Sequence of chain 1.M:
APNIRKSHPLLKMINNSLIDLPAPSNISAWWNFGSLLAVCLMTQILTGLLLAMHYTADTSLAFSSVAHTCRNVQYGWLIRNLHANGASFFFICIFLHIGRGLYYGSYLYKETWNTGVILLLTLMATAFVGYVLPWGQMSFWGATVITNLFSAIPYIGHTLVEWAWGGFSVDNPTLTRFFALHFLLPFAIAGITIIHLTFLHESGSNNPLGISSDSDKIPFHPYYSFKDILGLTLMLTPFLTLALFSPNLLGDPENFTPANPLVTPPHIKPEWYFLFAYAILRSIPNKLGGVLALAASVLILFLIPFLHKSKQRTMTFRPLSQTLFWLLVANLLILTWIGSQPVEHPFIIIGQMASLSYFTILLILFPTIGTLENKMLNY

Binding-site contacts:
Ligand atom C1 contacts residue PHE221 of chain 1.M at 3.3 Å (hydrophobic).
Ligand atom CM3 contacts residue LEU22 of chain 1.M at 3.4 Å (hydrophobic).
Ligand atom C4 contacts residue LEU22 of chain 1.M at 3.8 Å (hydrophobic).
Ligand atom C7 contacts residue SER36 of chain 1.M at 4.0 Å.
Ligand atom O2 contacts residue ILE28 of chain 1.M at 4.0 Å.
Ligand atom CM2 contacts residue ILE28 of chain 1.M at 3.6 Å (hydrophobic).
Ligand atom C4 contacts residue LEU201 of chain 1.M at 3.9 Å (hydrophobic).
Ligand atom CM2 contacts residue TYR225 of chain 1.M at 3.8 Å (hydrophobic).
Ligand atom C4 contacts residue HIS202 of chain 1.M at 3.7 Å.
Ligand atom O3 contacts residue SER206 of chain 1.M at 2.6 Å (h-bond).
Ligand atom CM3 contacts residue SER206 of chain 1.M at 3.1 Å.
Ligand atom C3 contacts residue SER206 of chain 1.M at 3.8 Å.
Ligand atom O3 contacts residue LEU201 of chain 1.M at 3.9 Å.
Ligand atom O1 contacts residue ASP229 of chain 1.M at 3.0 Å (salt-bridge).
Ligand atom C7 contacts residue PHE221 of chain 1.M at 4.0 Å (hydrophobic).
Ligand atom C3 contacts residue HEM1 of chain 1.JA at 4.0 Å.
Ligand atom C9 contacts residue LEU19 of chain 1.M at 3.8 Å (hydrophobic).
Ligand atom CM2 contacts residue PHE221 of chain 1.M at 3.5 Å (hydrophobic).
Ligand atom CM5 contacts residue LEU198 of chain 1.M at 3.4 Å (hydrophobic).
Ligand atom C1 contacts residue HEM1 of chain 1.JA at 4.0 Å.
Ligand atom O4 contacts residue LEU22 of chain 1.M at 3.8 Å.
Ligand atom O4 contacts residue HIS202 of chain 1.M at 2.6 Å (h-bond).
Ligand atom C11 contacts residue ALA39 of chain 1.M at 3.9 Å (hydrophobic).
Ligand atom C2 contacts residue PHE221 of chain 1.M at 4.0 Å (hydrophobic).
Ligand atom O1 contacts residue PHE221 of chain 1.M at 3.0 Å.
Ligand atom C6 contacts residue PHE221 of chain 1.M at 3.8 Å (hydrophobic).
Ligand atom C2 contacts residue HEM1 of chain 1.JA at 3.9 Å.
Ligand atom C7 contacts residue LEU19 of chain 1.M at 3.9 Å (hydrophobic).
Ligand atom C8 contacts residue LEU19 of chain 1.M at 3.9 Å (hydrophobic).
Ligand atom O4 contacts residue LEU201 of chain 1.M at 3.4 Å.
Ligand atom C12 contacts residue MET43 of chain 1.M at 3.3 Å (hydrophobic).
Ligand atom CM5 contacts residue HIS202 of chain 1.M at 3.9 Å.
Ligand atom O2 contacts residue SER206 of chain 1.M at 3.8 Å.
Ligand atom C12 contacts residue ALA39 of chain 1.M at 3.7 Å (hydrophobic).
Ligand atom CM5 contacts residue SER18 of chain 1.M at 3.9 Å.
Ligand atom C8 contacts residue HEM1 of chain 1.JA at 4.0 Å.
Ligand atom C7 contacts residue ASP229 of chain 1.M at 4.0 Å.
Ligand atom CM2 contacts residue ALA24 of chain 1.M at 3.8 Å (hydrophobic).
Ligand atom C10 contacts residue LEU19 of chain 1.M at 3.5 Å (hydrophobic).
Ligand atom C3 contacts residue LEU22 of chain 1.M at 4.0 Å (hydrophobic).

A small-molecule ligand and the protein it binds are described below.
Small molecule (SMILES): COC1=C(OC)C(=O)C(C/C=C(/C)CCC=C(C)CC/C=C(/C)CC/C=C(\C)CC/C=C(\C)CC/C=C(\C)CC/C=C(/C)CCC=C(C)CCC=C(C)CCC=C(C)C)=C(C)C1=O